Sequence of chain 1.A:
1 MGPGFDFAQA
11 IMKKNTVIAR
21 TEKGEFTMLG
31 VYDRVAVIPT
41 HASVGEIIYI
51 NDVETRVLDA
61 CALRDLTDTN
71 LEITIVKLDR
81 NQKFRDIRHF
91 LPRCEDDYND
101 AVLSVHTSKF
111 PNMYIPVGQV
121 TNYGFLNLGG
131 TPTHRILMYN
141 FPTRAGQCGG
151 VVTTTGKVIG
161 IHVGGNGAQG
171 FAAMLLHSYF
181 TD

The protein below binds the small molecule below.
Small molecule (SMILES): CNc1ccccc1S(C)(=O)=O

Binding-site contacts:
Ligand atom O1 contacts residue PRO142 of chain 1.A at 4.0 Å.
Ligand atom C7 contacts residue PHE141 of chain 1.A at 3.2 Å (hydrophobic).
Ligand atom C5 contacts residue ARG144 of chain 1.A at 4.4 Å.
Ligand atom O contacts residue PHE141 of chain 1.A at 4.2 Å.
Ligand atom C1 contacts residue ARG144 of chain 1.A at 4.0 Å.
Ligand atom C contacts residue PHE110 of chain 1.A at 3.5 Å (hydrophobic).
Ligand atom C2 contacts residue ARG144 of chain 1.A at 4.4 Å.
Ligand atom C contacts residue ARG144 of chain 1.A at 4.3 Å.
Ligand atom C contacts residue GLN147 of chain 1.A at 2.2 Å.
Ligand atom S contacts residue ARG144 of chain 1.A at 3.9 Å.
Ligand atom N contacts residue ARG144 of chain 1.A at 3.5 Å.
Ligand atom C7 contacts residue ARG144 of chain 1.A at 4.2 Å.
Ligand atom O1 contacts residue ARG144 of chain 1.A at 2.7 Å (salt-bridge).
Ligand atom C contacts residue MET113 of chain 1.A at 3.7 Å (hydrophobic).
Ligand atom C2 contacts residue PHE110 of chain 1.A at 3.7 Å (hydrophobic).
Ligand atom S contacts residue PHE141 of chain 1.A at 4.4 Å.
Ligand atom C2 contacts residue MET113 of chain 1.A at 4.4 Å (hydrophobic).
Ligand atom C3 contacts residue PHE110 of chain 1.A at 4.3 Å (hydrophobic).
Ligand atom C7 contacts residue PRO142 of chain 1.A at 4.1 Å (hydrophobic).
Ligand atom N contacts residue PHE110 of chain 1.A at 4.4 Å.
Ligand atom N contacts residue GLN147 of chain 1.A at 3.2 Å (h-bond).
Ligand atom C6 contacts residue ARG144 of chain 1.A at 4.0 Å.